Sequence of chain 1.D:
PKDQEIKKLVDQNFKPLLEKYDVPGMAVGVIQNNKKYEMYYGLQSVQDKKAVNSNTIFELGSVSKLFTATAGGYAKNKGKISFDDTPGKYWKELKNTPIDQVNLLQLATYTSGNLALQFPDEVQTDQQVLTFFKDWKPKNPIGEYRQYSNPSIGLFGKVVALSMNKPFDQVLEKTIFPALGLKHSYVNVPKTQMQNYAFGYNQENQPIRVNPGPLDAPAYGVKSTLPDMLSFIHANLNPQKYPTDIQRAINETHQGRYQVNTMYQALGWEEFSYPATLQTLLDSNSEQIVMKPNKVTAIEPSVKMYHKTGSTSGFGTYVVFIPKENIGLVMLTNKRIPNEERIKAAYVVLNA

A protein and the small-molecule ligand that binds it are described below.
Small molecule (SMILES): O=C(Cc1cccs1)N[C@@H](Cn1cc(C(=O)O)nn1)B(O)O

Binding-site contacts:
Ligand atom S24 contacts residue SER316 of chain 1.D at 3.7 Å.
Ligand atom B1 contacts residue LYS68 of chain 1.D at 4.1 Å.
Ligand atom C11 contacts residue TYR223 of chain 1.D at 4.1 Å (hydrophobic).
Ligand atom C7 contacts residue TYR151 of chain 1.D at 4.1 Å (hydrophobic).
Ligand atom S24 contacts residue ARG341 of chain 1.D at 3.4 Å (salt-bridge).
Ligand atom C8 contacts residue SER65 of chain 1.D at 3.8 Å.
Ligand atom C16 contacts residue ARG341 of chain 1.D at 3.5 Å.
Ligand atom O18 contacts residue ASN153 of chain 1.D at 2.9 Å (h-bond).
Ligand atom O18 contacts residue GLN121 of chain 1.D at 3.0 Å (h-bond).
Ligand atom O2 contacts residue LYS313 of chain 1.D at 4.0 Å.
Ligand atom C13 contacts residue SER316 of chain 1.D at 4.0 Å.
Ligand atom O1 contacts residue SER65 of chain 1.D at 2.4 Å (h-bond).
Ligand atom C19 contacts residue SER316 of chain 1.D at 4.1 Å.
Ligand atom C11 contacts residue GLN121 of chain 1.D at 4.0 Å.
Ligand atom N5 contacts residue ARG341 of chain 1.D at 4.1 Å.
Ligand atom C12 contacts residue SER316 of chain 1.D at 3.4 Å.
Ligand atom C21 contacts residue ASN344 of chain 1.D at 3.8 Å.
Ligand atom O1 contacts residue SER316 of chain 1.D at 2.8 Å (h-bond).
Ligand atom C11 contacts residue SER316 of chain 1.D at 3.8 Å.
Ligand atom B1 contacts residue SER65 of chain 1.D at 1.4 Å.
Ligand atom N6 contacts residue SER316 of chain 1.D at 3.9 Å.
Ligand atom O2 contacts residue TYR151 of chain 1.D at 2.4 Å (h-bond).
Ligand atom N10 contacts residue SER65 of chain 1.D at 3.1 Å (h-bond).
Ligand atom O22 contacts residue ASN344 of chain 1.D at 3.5 Å (h-bond).
Ligand atom N10 contacts residue SER316 of chain 1.D at 3.3 Å (h-bond).
Ligand atom O1 contacts residue GLY315 of chain 1.D at 3.5 Å.
Ligand atom S24 contacts residue SER318 of chain 1.D at 3.9 Å.
Ligand atom B1 contacts residue TYR151 of chain 1.D at 3.2 Å.
Ligand atom C16 contacts residue SER318 of chain 1.D at 4.1 Å.
Ligand atom N6 contacts residue ARG341 of chain 1.D at 3.3 Å (salt-bridge).
Ligand atom C11 contacts residue ASN153 of chain 1.D at 3.9 Å.
Ligand atom O18 contacts residue TYR223 of chain 1.D at 4.0 Å.
Ligand atom C14 contacts residue GLN121 of chain 1.D at 3.9 Å.
Ligand atom C7 contacts residue SER65 of chain 1.D at 2.4 Å.
Ligand atom S24 contacts residue THR317 of chain 1.D at 3.6 Å.
Ligand atom C8 contacts residue TYR151 of chain 1.D at 4.2 Å (hydrophobic).
Ligand atom C12 contacts residue TYR223 of chain 1.D at 3.8 Å (hydrophobic).
Ligand atom O2 contacts residue SER65 of chain 1.D at 2.4 Å (h-bond).
Ligand atom O22 contacts residue SER316 of chain 1.D at 3.2 Å (h-bond).
Ligand atom O23 contacts residue ASN344 of chain 1.D at 3.5 Å (h-bond).